A small-molecule ligand and the protein it binds are described below.
Small molecule (SMILES): Nc1cccc2c1C(=O)N([C@@H]1CCC(=O)NC1=O)C2=O

Sequence of chain 1.C:
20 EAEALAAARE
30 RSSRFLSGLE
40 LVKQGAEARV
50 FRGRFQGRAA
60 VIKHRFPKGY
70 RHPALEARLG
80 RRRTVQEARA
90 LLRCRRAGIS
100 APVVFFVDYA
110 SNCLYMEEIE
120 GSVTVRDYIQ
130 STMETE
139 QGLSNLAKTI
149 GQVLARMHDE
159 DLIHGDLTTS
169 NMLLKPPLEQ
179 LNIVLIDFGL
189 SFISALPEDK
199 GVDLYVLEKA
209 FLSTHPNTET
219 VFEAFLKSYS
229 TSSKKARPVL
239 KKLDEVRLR

Binding-site contacts:
Ligand atom O2 contacts residue VAL60 of chain 1.C at 3.3 Å.
Ligand atom N contacts residue ILE184 of chain 1.C at 3.7 Å.
Ligand atom C3 contacts residue VAL60 of chain 1.C at 3.5 Å (hydrophobic).
Ligand atom O1 contacts residue SER121 of chain 1.C at 3.4 Å (h-bond).
Ligand atom C10 contacts residue GLU117 of chain 1.C at 3.6 Å.
Ligand atom O1 contacts residue ILE118 of chain 1.C at 3.3 Å (h-bond).
Ligand atom O1 contacts residue GLY120 of chain 1.C at 3.1 Å (h-bond).
Ligand atom O2 contacts residue GLU117 of chain 1.C at 3.4 Å.
Ligand atom N contacts residue VAL49 of chain 1.C at 3.7 Å.
Ligand atom O1 contacts residue GLU119 of chain 1.C at 3.9 Å.
Ligand atom O2 contacts residue ARG51 of chain 1.C at 4.0 Å.
Ligand atom N contacts residue LYS42 of chain 1.C at 3.8 Å.
Ligand atom O contacts residue VAL60 of chain 1.C at 4.0 Å.
Ligand atom C9 contacts residue GLU117 of chain 1.C at 3.5 Å.
Ligand atom C1 contacts residue ASP185 of chain 1.C at 3.6 Å.
Ligand atom O contacts residue ILE118 of chain 1.C at 2.8 Å (h-bond).
Ligand atom O3 contacts residue LYS42 of chain 1.C at 4.0 Å.
Ligand atom O contacts residue GLU117 of chain 1.C at 3.5 Å.
Ligand atom N contacts residue ASP185 of chain 1.C at 3.0 Å (salt-bridge).
Ligand atom O1 contacts residue GLU117 of chain 1.C at 3.5 Å (salt-bridge).
Ligand atom C3 contacts residue PRO101 of chain 1.C at 3.9 Å (hydrophobic).
Ligand atom C9 contacts residue ILE118 of chain 1.C at 3.4 Å (hydrophobic).
Ligand atom C8 contacts residue ILE118 of chain 1.C at 4.0 Å (hydrophobic).
Ligand atom N2 contacts residue GLU117 of chain 1.C at 2.7 Å (salt-bridge).
Ligand atom C5 contacts residue VAL60 of chain 1.C at 3.9 Å (hydrophobic).
Ligand atom C contacts residue ASP185 of chain 1.C at 3.8 Å.
Ligand atom C2 contacts residue PRO101 of chain 1.C at 3.6 Å (hydrophobic).
Ligand atom C2 contacts residue VAL60 of chain 1.C at 3.6 Å (hydrophobic).
Ligand atom O2 contacts residue VAL41 of chain 1.C at 3.8 Å.
Ligand atom C1 contacts residue MET115 of chain 1.C at 3.7 Å (hydrophobic).
Ligand atom C9 contacts residue SER121 of chain 1.C at 3.8 Å.
Ligand atom N2 contacts residue ILE118 of chain 1.C at 3.8 Å.
Ligand atom C3 contacts residue GLU116 of chain 1.C at 3.8 Å.
Ligand atom C4 contacts residue VAL60 of chain 1.C at 3.9 Å (hydrophobic).
Ligand atom C contacts residue ILE184 of chain 1.C at 3.8 Å (hydrophobic).
Ligand atom C7 contacts residue LEU171 of chain 1.C at 4.0 Å (hydrophobic).
Ligand atom C7 contacts residue SER121 of chain 1.C at 3.2 Å.
Ligand atom C8 contacts residue SER121 of chain 1.C at 3.3 Å.
Ligand atom C2 contacts residue MET115 of chain 1.C at 3.6 Å (hydrophobic).
Ligand atom C1 contacts residue ILE184 of chain 1.C at 4.0 Å (hydrophobic).